This protein binds this small molecule.
Small molecule (SMILES): CN[C@H]1CO[C@@H]2OC[C@H](OC(=O)N[C@@H](Cc3ccccc3)[C@H](O)CN(CC(C)C)S(=O)(=O)c3ccc(N)cc3)[C@@H]21

Sequence of chain 1.B:
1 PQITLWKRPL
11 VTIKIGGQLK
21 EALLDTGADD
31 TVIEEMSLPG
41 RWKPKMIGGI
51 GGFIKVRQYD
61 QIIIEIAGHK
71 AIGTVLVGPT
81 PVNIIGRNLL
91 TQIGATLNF

Binding-site contacts:
Ligand atom C32 contacts residue ILE84 of chain 1.B at 3.8 Å (hydrophobic).
Ligand atom O23 contacts residue ALA28 of chain 1.A at 3.7 Å.
Ligand atom C36 contacts residue PRO81 of chain 1.B at 3.7 Å (hydrophobic).
Ligand atom O18 contacts residue ASP25 of chain 1.B at 2.6 Å (salt-bridge).
Ligand atom O18 contacts residue ASP25 of chain 1.A at 2.8 Å (salt-bridge).
Ligand atom C24 contacts residue GLY48 of chain 1.A at 3.7 Å.
Ligand atom C2 contacts residue ASP30 of chain 1.B at 3.8 Å.
Ligand atom O9 contacts residue ILE50 of chain 1.A at 3.5 Å.
Ligand atom O28 contacts residue ASP29 of chain 1.A at 2.9 Å (salt-bridge).
Ligand atom N1 contacts residue ASP30 of chain 1.B at 2.8 Å (salt-bridge).
Ligand atom O26 contacts residue ASP30 of chain 1.A at 3.3 Å (salt-bridge).
Ligand atom O10 contacts residue GLY49 of chain 1.B at 2.8 Å.
Ligand atom C32 contacts residue ASP25 of chain 1.B at 3.2 Å.
Ligand atom C33 contacts residue GLY27 of chain 1.A at 3.6 Å.
Ligand atom C14 contacts residue ILE84 of chain 1.A at 3.5 Å (hydrophobic).
Ligand atom O26 contacts residue ASP29 of chain 1.A at 3.1 Å (salt-bridge).
Ligand atom C3 contacts residue ALA28 of chain 1.B at 3.4 Å (hydrophobic).
Ligand atom C12 contacts residue GLY27 of chain 1.B at 3.6 Å.
Ligand atom C17 contacts residue ASP25 of chain 1.A at 3.5 Å.
Ligand atom O26 contacts residue ALA28 of chain 1.A at 3.6 Å.
Ligand atom C29 contacts residue GLY27 of chain 1.A at 3.8 Å.
Ligand atom O10 contacts residue ILE50 of chain 1.A at 3.5 Å.
Ligand atom C4 contacts residue ALA28 of chain 1.B at 3.5 Å (hydrophobic).
Ligand atom O10 contacts residue GLY48 of chain 1.B at 3.6 Å.
Ligand atom C16 contacts residue ASP25 of chain 1.B at 3.2 Å.
Ligand atom C27 contacts residue ASP29 of chain 1.A at 3.5 Å.
Ligand atom C30 contacts residue GLY48 of chain 1.A at 3.0 Å.
Ligand atom C36 contacts residue ILE50 of chain 1.A at 3.8 Å (hydrophobic).
Ligand atom C34 contacts residue VAL82 of chain 1.B at 3.5 Å (hydrophobic).
Ligand atom C36 contacts residue GLY49 of chain 1.A at 3.6 Å.
Ligand atom C31 contacts residue GLY48 of chain 1.A at 3.2 Å.
Ligand atom N51 contacts residue GLY48 of chain 1.A at 2.9 Å (h-bond).
Ligand atom N20 contacts residue GLY27 of chain 1.A at 3.2 Å (h-bond).
Ligand atom C6 contacts residue GLY48 of chain 1.B at 3.4 Å.
Ligand atom C17 contacts residue ASP25 of chain 1.B at 3.3 Å.
Ligand atom O18 contacts residue GLY27 of chain 1.A at 3.5 Å.
Ligand atom C27 contacts residue ASP30 of chain 1.A at 3.6 Å.
Ligand atom C4 contacts residue ILE50 of chain 1.A at 3.7 Å (hydrophobic).
Ligand atom C3 contacts residue ASP30 of chain 1.B at 3.3 Å.
Ligand atom C52 contacts residue GLY48 of chain 1.A at 3.4 Å.

Sequence of chain 1.A:
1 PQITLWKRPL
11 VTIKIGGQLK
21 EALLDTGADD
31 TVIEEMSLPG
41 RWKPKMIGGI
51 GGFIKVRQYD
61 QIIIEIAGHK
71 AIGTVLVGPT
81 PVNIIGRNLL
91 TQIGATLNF